Binding-site contacts:
Ligand atom C5 contacts residue ASN1134 of chain 1.B at 3.7 Å.
Ligand atom C7 contacts residue ASN1134 of chain 1.B at 3.0 Å.
Ligand atom O7 contacts residue ASN1134 of chain 1.B at 3.3 Å (h-bond).
Ligand atom O5 contacts residue ASN1134 of chain 1.B at 2.4 Å (h-bond).
Ligand atom C8 contacts residue VAL1133 of chain 1.B at 3.7 Å (hydrophobic).
Ligand atom C1 contacts residue ASN1134 of chain 1.B at 1.4 Å.
Ligand atom N2 contacts residue ASN1134 of chain 1.B at 2.8 Å (h-bond).
Ligand atom C2 contacts residue ASN1134 of chain 1.B at 2.5 Å.
Ligand atom C3 contacts residue ASN1134 of chain 1.B at 3.8 Å.
Ligand atom C4 contacts residue ASN1134 of chain 1.B at 4.2 Å.
Ligand atom C8 contacts residue ILE1132 of chain 1.B at 3.6 Å (hydrophobic).
Ligand atom C8 contacts residue ASN1134 of chain 1.B at 3.3 Å.

A small-molecule ligand and the protein it binds are described below.
Small molecule (SMILES): CC(=O)N[C@@H]1[C@@H](O)[C@H](O)[C@@H](CO)O[C@H]1O

Sequence of chain 1.B:
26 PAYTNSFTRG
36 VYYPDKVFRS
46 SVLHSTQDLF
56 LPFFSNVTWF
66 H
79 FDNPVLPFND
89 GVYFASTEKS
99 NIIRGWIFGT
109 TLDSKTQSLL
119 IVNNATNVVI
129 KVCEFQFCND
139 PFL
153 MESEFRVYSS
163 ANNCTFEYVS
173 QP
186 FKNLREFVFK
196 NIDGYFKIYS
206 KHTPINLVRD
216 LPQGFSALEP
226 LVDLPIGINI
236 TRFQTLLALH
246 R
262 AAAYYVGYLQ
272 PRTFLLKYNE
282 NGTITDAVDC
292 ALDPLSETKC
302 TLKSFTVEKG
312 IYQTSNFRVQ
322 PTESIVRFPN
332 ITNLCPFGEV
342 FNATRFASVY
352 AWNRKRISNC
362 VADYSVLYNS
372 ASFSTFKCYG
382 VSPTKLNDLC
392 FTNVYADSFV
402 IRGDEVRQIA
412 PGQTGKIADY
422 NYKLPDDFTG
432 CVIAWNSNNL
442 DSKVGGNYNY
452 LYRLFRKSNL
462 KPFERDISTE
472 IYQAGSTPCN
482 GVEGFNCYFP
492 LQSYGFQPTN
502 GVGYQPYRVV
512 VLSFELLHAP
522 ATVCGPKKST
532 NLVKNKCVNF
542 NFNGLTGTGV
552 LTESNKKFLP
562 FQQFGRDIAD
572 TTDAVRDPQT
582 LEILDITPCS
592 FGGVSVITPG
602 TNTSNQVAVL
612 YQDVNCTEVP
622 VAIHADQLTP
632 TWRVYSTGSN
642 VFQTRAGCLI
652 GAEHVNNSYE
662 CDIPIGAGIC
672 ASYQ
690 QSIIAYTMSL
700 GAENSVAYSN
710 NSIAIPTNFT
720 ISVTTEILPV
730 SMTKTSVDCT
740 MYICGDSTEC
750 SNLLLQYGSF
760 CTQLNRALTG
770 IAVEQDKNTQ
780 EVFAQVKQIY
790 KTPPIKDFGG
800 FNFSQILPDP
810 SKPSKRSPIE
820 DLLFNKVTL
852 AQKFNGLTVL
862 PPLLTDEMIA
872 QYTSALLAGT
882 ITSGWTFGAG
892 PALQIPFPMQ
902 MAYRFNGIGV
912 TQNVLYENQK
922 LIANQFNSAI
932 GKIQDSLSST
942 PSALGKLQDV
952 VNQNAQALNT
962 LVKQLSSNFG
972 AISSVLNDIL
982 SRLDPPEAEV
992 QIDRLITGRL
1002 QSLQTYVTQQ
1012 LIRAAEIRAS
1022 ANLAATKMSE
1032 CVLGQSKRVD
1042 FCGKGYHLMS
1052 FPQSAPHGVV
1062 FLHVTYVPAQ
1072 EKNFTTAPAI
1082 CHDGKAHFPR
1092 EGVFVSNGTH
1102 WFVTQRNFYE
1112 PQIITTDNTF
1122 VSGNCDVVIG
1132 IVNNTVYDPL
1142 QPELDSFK